A small-molecule ligand and the protein it binds are described below.
Small molecule (SMILES): O=c1ccn([C@@H]2O[C@H](CO[P](=O)(O)O[C@H]3[C@@H](O)[C@H](n4ccc(=O)[nH]c4=O)O[C@@H]3CO[P](=O)(O)O[C@H]3[C@@H](O)[C@H](n4ccc(=O)[nH]c4=O)O[C@@H]3CO[P](=O)(O)O[C@H]3[C@@H](O)[C@H](n4ccc(=O)[nH]c4=O)O[C@@H]3CO[P](=O)(O)O[C@H]3[C@@H](O)[C@H](n4ccc(=O)[nH]c4=O)O[C@@H]3CO[P](=O)(O)O[C@H]3[C@@H](O)[C@H](n4ccc(=O)[nH]c4=O)O[C@@H]3CO[P](=O)(O)O[C@H]3[C@@H](O)[C@H](n4ccc(=O)[nH]c4=O)O[C@@H]3CO[P](=O)(O)O[C@H]3[C@@H](O)[C@H](n4ccc(=O)[nH]c4=O)O[C@@H]3COP(=O)=O)[C@@H](OP(=O)(O)O)[C@H]2O)c(=O)[nH]1

Sequence of chain 1.A:
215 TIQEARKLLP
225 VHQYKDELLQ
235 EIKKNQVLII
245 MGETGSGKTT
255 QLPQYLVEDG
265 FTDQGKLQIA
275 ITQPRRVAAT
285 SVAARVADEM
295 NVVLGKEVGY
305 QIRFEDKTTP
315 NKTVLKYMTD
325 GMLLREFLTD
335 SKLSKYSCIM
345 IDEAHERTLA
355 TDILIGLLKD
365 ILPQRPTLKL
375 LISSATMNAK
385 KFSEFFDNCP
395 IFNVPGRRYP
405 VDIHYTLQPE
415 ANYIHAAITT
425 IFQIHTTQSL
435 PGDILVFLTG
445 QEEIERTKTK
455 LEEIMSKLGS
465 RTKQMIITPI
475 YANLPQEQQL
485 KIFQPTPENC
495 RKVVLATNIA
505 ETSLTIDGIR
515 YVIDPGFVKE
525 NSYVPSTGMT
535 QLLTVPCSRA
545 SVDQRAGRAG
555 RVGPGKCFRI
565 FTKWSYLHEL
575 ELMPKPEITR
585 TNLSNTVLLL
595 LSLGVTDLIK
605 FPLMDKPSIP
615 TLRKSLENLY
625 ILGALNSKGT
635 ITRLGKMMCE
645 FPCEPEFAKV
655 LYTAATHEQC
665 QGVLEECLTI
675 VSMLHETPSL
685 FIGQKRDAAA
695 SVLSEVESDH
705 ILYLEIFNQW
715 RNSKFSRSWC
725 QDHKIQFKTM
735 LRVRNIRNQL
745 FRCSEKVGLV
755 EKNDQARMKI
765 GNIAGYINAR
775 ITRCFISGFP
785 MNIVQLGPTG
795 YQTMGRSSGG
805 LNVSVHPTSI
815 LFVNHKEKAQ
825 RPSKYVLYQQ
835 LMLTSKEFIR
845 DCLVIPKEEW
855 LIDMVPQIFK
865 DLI

Binding-site contacts:
Ligand atom N3 contacts residue ARG844 of chain 1.A at 3.0 Å (salt-bridge).
Ligand atom C5 contacts residue ARG844 of chain 1.A at 3.4 Å.
Ligand atom O5' contacts residue LYS523 of chain 1.A at 3.4 Å.
Ligand atom N1 contacts residue ARG844 of chain 1.A at 3.4 Å (salt-bridge).
Ligand atom OP1 contacts residue TYR475 of chain 1.A at 3.3 Å.
Ligand atom O5' contacts residue ARG307 of chain 1.A at 3.3 Å.
Ligand atom OP1 contacts residue THR838 of chain 1.A at 2.4 Å (h-bond).
Ligand atom O2' contacts residue GLY325 of chain 1.A at 3.4 Å.
Ligand atom C5 contacts residue ARG307 of chain 1.A at 3.2 Å.
Ligand atom C6 contacts residue ARG307 of chain 1.A at 3.3 Å.
Ligand atom O2' contacts residue ASN502 of chain 1.A at 2.6 Å (h-bond).
Ligand atom O4' contacts residue ARG844 of chain 1.A at 3.1 Å (salt-bridge).
Ligand atom O4 contacts residue ASN525 of chain 1.A at 2.5 Å (h-bond).
Ligand atom O2' contacts residue ARG329 of chain 1.A at 3.0 Å (salt-bridge).
Ligand atom O5' contacts residue ARG329 of chain 1.A at 3.2 Å (salt-bridge).
Ligand atom O2' contacts residue ASP324 of chain 1.A at 3.4 Å (salt-bridge).
Ligand atom OP1 contacts residue THR501 of chain 1.A at 2.9 Å (h-bond).
Ligand atom P contacts residue THR501 of chain 1.A at 3.5 Å.
Ligand atom OP1 contacts residue SER507 of chain 1.A at 3.2 Å (h-bond).
Ligand atom O5' contacts residue THR501 of chain 1.A at 3.3 Å (h-bond).
Ligand atom C5' contacts residue PRO278 of chain 1.A at 3.3 Å (hydrophobic).
Ligand atom O3' contacts residue THR501 of chain 1.A at 3.5 Å (h-bond).
Ligand atom OP2 contacts residue GLN445 of chain 1.A at 2.8 Å (h-bond).
Ligand atom OP1 contacts residue SER839 of chain 1.A at 2.9 Å (h-bond).
Ligand atom O2' contacts residue ARG279 of chain 1.A at 3.5 Å (salt-bridge).
Ligand atom C2 contacts residue ARG844 of chain 1.A at 3.2 Å.
Ligand atom OP1 contacts residue ALA476 of chain 1.A at 2.9 Å (h-bond).
Ligand atom OP1 contacts residue ARG307 of chain 1.A at 3.4 Å (salt-bridge).
Ligand atom C6 contacts residue ARG844 of chain 1.A at 3.4 Å.
Ligand atom C1' contacts residue LYS523 of chain 1.A at 3.4 Å.
Ligand atom O4' contacts residue PRO811 of chain 1.A at 3.4 Å.
Ligand atom OP2 contacts residue GLN743 of chain 1.A at 2.9 Å (h-bond).
Ligand atom OP1 contacts residue THR323 of chain 1.A at 2.6 Å (h-bond).
Ligand atom O5' contacts residue ARG844 of chain 1.A at 3.1 Å (salt-bridge).
Ligand atom C4 contacts residue ARG844 of chain 1.A at 3.2 Å.
Ligand atom C4 contacts residue ASN525 of chain 1.A at 3.3 Å.
Ligand atom O2' contacts residue ASN477 of chain 1.A at 2.9 Å (h-bond).
Ligand atom OP1 contacts residue ARG280 of chain 1.A at 2.8 Å (salt-bridge).
Ligand atom O4 contacts residue GLN834 of chain 1.A at 3.5 Å (h-bond).
Ligand atom O2 contacts residue LYS523 of chain 1.A at 3.2 Å (salt-bridge).